Sequence of chain 1.A:
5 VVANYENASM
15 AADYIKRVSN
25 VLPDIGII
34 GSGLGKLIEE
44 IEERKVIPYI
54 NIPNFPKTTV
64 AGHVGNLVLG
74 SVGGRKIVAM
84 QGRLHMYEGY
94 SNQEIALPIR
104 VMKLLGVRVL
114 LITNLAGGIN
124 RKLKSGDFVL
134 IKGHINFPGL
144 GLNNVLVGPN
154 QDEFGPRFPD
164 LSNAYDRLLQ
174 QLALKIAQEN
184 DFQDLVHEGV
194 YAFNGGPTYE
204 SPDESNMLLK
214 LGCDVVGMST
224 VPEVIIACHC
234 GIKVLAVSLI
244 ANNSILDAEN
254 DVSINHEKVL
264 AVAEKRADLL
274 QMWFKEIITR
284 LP

Binding-site contacts:
Ligand atom C5 contacts residue ASN183 of chain 1.A at 3.4 Å.
Ligand atom C4 contacts residue ASN183 of chain 1.A at 3.0 Å.
Ligand atom C1 contacts residue ILE179 of chain 1.A at 4.2 Å (hydrophobic).
Ligand atom C7 contacts residue ASN183 of chain 1.A at 3.5 Å.
Ligand atom CL contacts residue TRP276 of chain 1.A at 3.4 Å.
Ligand atom CL contacts residue PHE185 of chain 1.A at 3.6 Å.
Ligand atom C contacts residue TRP276 of chain 1.A at 4.5 Å (hydrophobic).
Ligand atom C10 contacts residue GLU279 of chain 1.A at 4.1 Å.
Ligand atom C3 contacts residue ASN183 of chain 1.A at 3.4 Å.
Ligand atom C contacts residue ASN183 of chain 1.A at 3.7 Å.
Ligand atom C2 contacts residue ASN183 of chain 1.A at 3.8 Å.
Ligand atom C2 contacts residue GLU279 of chain 1.A at 4.3 Å.
Ligand atom CL contacts residue LEU272 of chain 1.A at 3.9 Å.
Ligand atom C1 contacts residue MET275 of chain 1.A at 3.7 Å (hydrophobic).
Ligand atom C1 contacts residue ASN183 of chain 1.A at 3.8 Å.
Ligand atom C contacts residue MET275 of chain 1.A at 4.1 Å (hydrophobic).
Ligand atom CL contacts residue MET275 of chain 1.A at 3.7 Å.
Ligand atom C6 contacts residue ASN183 of chain 1.A at 3.7 Å.
Ligand atom C1 contacts residue GLU279 of chain 1.A at 3.9 Å.

A small-molecule ligand and the protein it binds are described below.
Small molecule (SMILES): Clc1ccc(C2=CSC3=NCCN23)cc1